Binding-site contacts:
Ligand atom O4 contacts residue MG1 of chain 1.T at 2.6 Å.
Ligand atom O4 contacts residue LYS186 of chain 1.C at 2.8 Å (salt-bridge).
Ligand atom C2 contacts residue MG1 of chain 1.T at 3.1 Å.
Ligand atom C1 contacts residue MG1 of chain 1.T at 2.9 Å.
Ligand atom O2 contacts residue MG1 of chain 1.T at 4.3 Å.
Ligand atom O1 contacts residue ARG210 of chain 1.C at 3.6 Å.
Ligand atom C1 contacts residue GLY211 of chain 1.C at 4.0 Å.
Ligand atom O1 contacts residue MG1 of chain 1.T at 4.2 Å.
Ligand atom C2 contacts residue GLU188 of chain 1.C at 3.9 Å.
Ligand atom O4 contacts residue ASP212 of chain 1.C at 4.3 Å.
Ligand atom C1 contacts residue THR244 of chain 1.C at 3.8 Å.
Ligand atom O2 contacts residue THR244 of chain 1.C at 3.5 Å (h-bond).
Ligand atom O1 contacts residue THR244 of chain 1.C at 2.8 Å (h-bond).
Ligand atom O4 contacts residue GLU188 of chain 1.C at 3.8 Å.
Ligand atom C1 contacts residue GLU188 of chain 1.C at 3.3 Å.
Ligand atom O2 contacts residue MET207 of chain 1.C at 4.2 Å.
Ligand atom O1 contacts residue GLY211 of chain 1.C at 3.0 Å (h-bond).
Ligand atom O3 contacts residue GLY211 of chain 1.C at 4.2 Å.
Ligand atom O1 contacts residue ALA209 of chain 1.C at 3.2 Å.
Ligand atom O1 contacts residue GLU188 of chain 1.C at 4.3 Å.
Ligand atom O3 contacts residue ALA209 of chain 1.C at 4.0 Å.
Ligand atom O1 contacts residue ASP212 of chain 1.C at 3.8 Å.
Ligand atom O3 contacts residue MG1 of chain 1.T at 2.1 Å.
Ligand atom O2 contacts residue ALA209 of chain 1.C at 4.1 Å.
Ligand atom O2 contacts residue LYS186 of chain 1.C at 3.8 Å.
Ligand atom O2 contacts residue MET276 of chain 1.C at 4.1 Å.
Ligand atom C1 contacts residue ASP212 of chain 1.C at 3.8 Å.
Ligand atom O2 contacts residue ARG87 of chain 1.C at 4.1 Å.
Ligand atom C1 contacts residue ALA209 of chain 1.C at 3.6 Å (hydrophobic).
Ligand atom O3 contacts residue ASP212 of chain 1.C at 2.6 Å (salt-bridge).
Ligand atom C2 contacts residue ARG87 of chain 1.C at 4.5 Å.
Ligand atom C2 contacts residue ALA209 of chain 1.C at 4.0 Å (hydrophobic).
Ligand atom O4 contacts residue ARG87 of chain 1.C at 4.0 Å.
Ligand atom C2 contacts residue THR244 of chain 1.C at 4.0 Å.
Ligand atom C2 contacts residue LYS186 of chain 1.C at 3.5 Å.
Ligand atom O3 contacts residue GLU188 of chain 1.C at 2.6 Å (salt-bridge).

A small-molecule ligand and the protein it binds are described below.
Small molecule (SMILES): O=C([O-])C(=O)[O-]

Sequence of chain 1.C:
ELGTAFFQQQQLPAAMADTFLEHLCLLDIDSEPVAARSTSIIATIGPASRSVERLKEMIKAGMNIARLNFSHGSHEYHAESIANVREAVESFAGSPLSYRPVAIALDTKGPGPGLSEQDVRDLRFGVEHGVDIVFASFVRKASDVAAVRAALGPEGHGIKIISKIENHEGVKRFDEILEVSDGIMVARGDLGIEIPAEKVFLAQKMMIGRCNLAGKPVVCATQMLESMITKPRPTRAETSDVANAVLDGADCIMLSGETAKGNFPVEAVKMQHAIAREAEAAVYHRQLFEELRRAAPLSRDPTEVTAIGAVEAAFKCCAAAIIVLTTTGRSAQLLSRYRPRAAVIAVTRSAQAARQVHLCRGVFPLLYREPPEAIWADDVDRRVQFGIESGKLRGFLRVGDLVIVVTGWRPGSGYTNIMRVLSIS